Sequence of chain 1.F:
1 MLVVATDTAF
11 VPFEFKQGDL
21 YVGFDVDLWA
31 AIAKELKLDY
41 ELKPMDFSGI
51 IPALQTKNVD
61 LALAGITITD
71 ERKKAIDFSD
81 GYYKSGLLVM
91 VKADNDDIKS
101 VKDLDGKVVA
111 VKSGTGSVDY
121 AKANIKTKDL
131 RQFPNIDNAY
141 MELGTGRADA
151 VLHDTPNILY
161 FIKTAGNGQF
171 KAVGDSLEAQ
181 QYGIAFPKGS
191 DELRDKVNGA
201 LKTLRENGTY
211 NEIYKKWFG

Binding-site contacts:
Ligand atom NE2 contacts residue PHE47 of chain 1.F at 3.4 Å.
Ligand atom CD contacts residue ASP7 of chain 1.F at 3.9 Å.
Ligand atom O contacts residue THR115 of chain 1.F at 3.2 Å.
Ligand atom OXT contacts residue GLY65 of chain 1.F at 3.5 Å (h-bond).
Ligand atom NE2 contacts residue ASP7 of chain 1.F at 2.9 Å (salt-bridge).
Ligand atom CG contacts residue GLY65 of chain 1.F at 3.8 Å.
Ligand atom O contacts residue GLY116 of chain 1.F at 2.7 Å (h-bond).
Ligand atom OXT contacts residue PHE47 of chain 1.F at 3.5 Å.
Ligand atom NE2 contacts residue PHE10 of chain 1.F at 3.5 Å.
Ligand atom OE1 contacts residue HIS153 of chain 1.F at 2.9 Å (h-bond).
Ligand atom OXT contacts residue ILE66 of chain 1.F at 3.6 Å.
Ligand atom N contacts residue TYR182 of chain 1.F at 4.0 Å.
Ligand atom CG contacts residue ASP154 of chain 1.F at 3.5 Å.
Ligand atom N contacts residue GLY65 of chain 1.F at 3.3 Å (h-bond).
Ligand atom N contacts residue ASP154 of chain 1.F at 2.5 Å (salt-bridge).
Ligand atom OXT contacts residue ARG72 of chain 1.F at 2.9 Å (salt-bridge).
Ligand atom CB contacts residue PHE47 of chain 1.F at 3.5 Å (hydrophobic).
Ligand atom CG contacts residue HIS153 of chain 1.F at 3.9 Å.
Ligand atom OE1 contacts residue ASP7 of chain 1.F at 3.8 Å.
Ligand atom C contacts residue THR67 of chain 1.F at 4.0 Å.
Ligand atom NE2 contacts residue LYS112 of chain 1.F at 3.8 Å.
Ligand atom C contacts residue GLY116 of chain 1.F at 3.8 Å.
Ligand atom CA contacts residue ASP154 of chain 1.F at 3.6 Å.
Ligand atom NE2 contacts residue ALA64 of chain 1.F at 3.0 Å (h-bond).
Ligand atom OE1 contacts residue LYS112 of chain 1.F at 3.0 Å (salt-bridge).
Ligand atom CB contacts residue ALA64 of chain 1.F at 4.0 Å (hydrophobic).
Ligand atom CB contacts residue GLY65 of chain 1.F at 3.3 Å.
Ligand atom CD contacts residue PHE10 of chain 1.F at 3.4 Å (hydrophobic).
Ligand atom C contacts residue PHE47 of chain 1.F at 3.5 Å (hydrophobic).
Ligand atom OXT contacts residue THR67 of chain 1.F at 2.9 Å (h-bond).
Ligand atom OE1 contacts residue PHE10 of chain 1.F at 3.4 Å.
Ligand atom CD contacts residue LYS112 of chain 1.F at 3.8 Å.
Ligand atom C contacts residue ARG72 of chain 1.F at 3.5 Å.
Ligand atom N contacts residue GLN180 of chain 1.F at 3.9 Å.
Ligand atom O contacts residue PHE47 of chain 1.F at 3.6 Å.
Ligand atom CD contacts residue HIS153 of chain 1.F at 3.7 Å.
Ligand atom CG contacts residue PHE10 of chain 1.F at 3.5 Å (hydrophobic).
Ligand atom CA contacts residue GLY65 of chain 1.F at 3.8 Å.
Ligand atom N contacts residue THR67 of chain 1.F at 3.1 Å (h-bond).
Ligand atom O contacts residue ARG72 of chain 1.F at 2.9 Å (salt-bridge).

A small-molecule ligand and the protein it binds are described below.
Small molecule (SMILES): NC(=O)CC[C@H](N)C(=O)O